Sequence of chain 1.D:
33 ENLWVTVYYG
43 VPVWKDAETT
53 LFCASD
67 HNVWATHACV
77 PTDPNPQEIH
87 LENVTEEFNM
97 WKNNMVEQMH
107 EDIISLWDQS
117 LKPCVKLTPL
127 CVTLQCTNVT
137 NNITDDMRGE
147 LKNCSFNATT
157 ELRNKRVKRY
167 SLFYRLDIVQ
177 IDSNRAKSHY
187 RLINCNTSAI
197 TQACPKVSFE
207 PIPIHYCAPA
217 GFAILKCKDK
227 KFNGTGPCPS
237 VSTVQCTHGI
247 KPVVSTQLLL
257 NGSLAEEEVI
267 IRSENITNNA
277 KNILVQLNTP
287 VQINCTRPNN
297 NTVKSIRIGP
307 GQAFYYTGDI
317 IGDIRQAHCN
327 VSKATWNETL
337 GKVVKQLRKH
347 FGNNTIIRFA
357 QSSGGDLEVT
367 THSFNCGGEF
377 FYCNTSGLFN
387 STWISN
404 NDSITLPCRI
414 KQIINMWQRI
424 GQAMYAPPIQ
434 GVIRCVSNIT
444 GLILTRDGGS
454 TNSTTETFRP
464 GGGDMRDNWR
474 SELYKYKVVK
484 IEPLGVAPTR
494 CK

This protein binds this small molecule.
Small molecule (SMILES): CC(=O)N[C@H]1[C@H](O[C@H]2[C@H](O)[C@@H](NC(C)=O)CO[C@@H]2CO)O[C@H](CO)[C@@H](O)[C@@H]1O

Binding-site contacts:
Ligand atom C5 contacts residue ARG187 of chain 1.B at 4.3 Å.
Ligand atom C4 contacts residue ASN192 of chain 1.B at 4.4 Å.
Ligand atom C6 contacts residue VAL175 of chain 1.B at 4.0 Å (hydrophobic).
Ligand atom C8 contacts residue ASN192 of chain 1.B at 3.4 Å.
Ligand atom C7 contacts residue ASN192 of chain 1.B at 3.2 Å.
Ligand atom C5 contacts residue ASN192 of chain 1.B at 3.8 Å.
Ligand atom N2 contacts residue ASN192 of chain 1.B at 2.9 Å (h-bond).
Ligand atom C2 contacts residue ASN192 of chain 1.B at 2.5 Å.
Ligand atom C6 contacts residue ARG187 of chain 1.B at 4.3 Å.
Ligand atom O7 contacts residue ASN192 of chain 1.B at 3.2 Å (h-bond).
Ligand atom C3 contacts residue ASN192 of chain 1.B at 3.9 Å.
Ligand atom O5 contacts residue ARG187 of chain 1.B at 3.0 Å (salt-bridge).
Ligand atom C1 contacts residue ASN192 of chain 1.B at 1.5 Å.
Ligand atom O7 contacts residue ARG303 of chain 1.D at 4.2 Å.
Ligand atom C8 contacts residue ARG303 of chain 1.D at 4.0 Å.
Ligand atom C8 contacts residue THR193 of chain 1.B at 4.4 Å.
Ligand atom O6 contacts residue ARG187 of chain 1.B at 4.1 Å.
Ligand atom O7 contacts residue GLU157 of chain 1.D at 4.3 Å.
Ligand atom O5 contacts residue ASN192 of chain 1.B at 2.4 Å (h-bond).
Ligand atom C1 contacts residue ARG187 of chain 1.B at 3.6 Å.

Sequence of chain 1.B:
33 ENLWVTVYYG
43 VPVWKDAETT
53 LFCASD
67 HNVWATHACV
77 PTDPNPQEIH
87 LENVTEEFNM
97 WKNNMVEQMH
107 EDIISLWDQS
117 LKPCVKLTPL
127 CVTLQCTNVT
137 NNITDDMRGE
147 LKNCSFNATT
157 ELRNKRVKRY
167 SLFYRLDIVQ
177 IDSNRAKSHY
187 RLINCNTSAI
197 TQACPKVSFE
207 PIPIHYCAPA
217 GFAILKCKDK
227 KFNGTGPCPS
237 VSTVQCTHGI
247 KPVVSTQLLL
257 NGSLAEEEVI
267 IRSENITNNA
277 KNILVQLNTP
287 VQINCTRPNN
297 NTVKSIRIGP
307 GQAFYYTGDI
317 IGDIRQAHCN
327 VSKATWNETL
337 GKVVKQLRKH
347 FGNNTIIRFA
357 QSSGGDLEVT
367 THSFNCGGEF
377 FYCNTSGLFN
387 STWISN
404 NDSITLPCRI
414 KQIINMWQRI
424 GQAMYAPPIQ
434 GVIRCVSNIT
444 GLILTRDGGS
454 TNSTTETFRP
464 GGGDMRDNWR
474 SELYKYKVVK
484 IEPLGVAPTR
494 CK